A small-molecule ligand and the protein it binds are described below.
Small molecule (SMILES): Nc1ncnc2c1ncn2[C@@H]1O[C@H](CO[P](=O)(O)C[P](=O)(O)OP(=O)(O)O)[C@@H](O)[C@H]1O

Sequence of chain 1.A:
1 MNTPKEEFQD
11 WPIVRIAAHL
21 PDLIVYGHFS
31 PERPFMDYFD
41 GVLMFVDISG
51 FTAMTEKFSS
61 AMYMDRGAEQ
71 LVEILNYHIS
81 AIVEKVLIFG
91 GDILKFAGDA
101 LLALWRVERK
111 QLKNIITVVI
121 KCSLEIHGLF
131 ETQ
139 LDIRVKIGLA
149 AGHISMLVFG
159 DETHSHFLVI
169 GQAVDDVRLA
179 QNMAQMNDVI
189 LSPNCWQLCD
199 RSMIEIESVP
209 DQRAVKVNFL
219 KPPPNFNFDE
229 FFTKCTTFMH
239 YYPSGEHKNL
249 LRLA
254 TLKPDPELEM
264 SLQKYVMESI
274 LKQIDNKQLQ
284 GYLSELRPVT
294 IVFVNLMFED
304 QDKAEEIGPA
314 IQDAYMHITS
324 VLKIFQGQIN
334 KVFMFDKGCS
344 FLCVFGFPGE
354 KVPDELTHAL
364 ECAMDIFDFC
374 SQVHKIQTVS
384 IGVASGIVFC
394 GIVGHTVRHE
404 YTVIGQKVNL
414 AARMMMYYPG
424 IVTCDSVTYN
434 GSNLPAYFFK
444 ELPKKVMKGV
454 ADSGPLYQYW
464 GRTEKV

Binding-site contacts:
Ligand atom O2G contacts residue CA1 of chain 1.C at 2.4 Å.
Ligand atom N1 contacts residue ALA97 of chain 1.A at 3.5 Å.
Ligand atom O3' contacts residue PHE338 of chain 1.A at 2.6 Å.
Ligand atom PG contacts residue ASP99 of chain 1.A at 3.5 Å.
Ligand atom C5 contacts residue VAL411 of chain 1.A at 3.6 Å (hydrophobic).
Ligand atom O2' contacts residue PHE338 of chain 1.A at 3.2 Å.
Ligand atom O1G contacts residue THR52 of chain 1.A at 2.6 Å (h-bond).
Ligand atom O1B contacts residue ASP47 of chain 1.A at 2.5 Å (salt-bridge).
Ligand atom O2B contacts residue LYS144 of chain 1.A at 3.3 Å (salt-bridge).
Ligand atom O2A contacts residue ARG416 of chain 1.A at 3.0 Å (salt-bridge).
Ligand atom PG contacts residue THR52 of chain 1.A at 3.5 Å.
Ligand atom C5' contacts residue ARG416 of chain 1.A at 3.6 Å.
Ligand atom PB contacts residue CA1 of chain 1.C at 3.4 Å.
Ligand atom O3G contacts residue GLY50 of chain 1.A at 2.8 Å (h-bond).
Ligand atom O3G contacts residue ASP99 of chain 1.A at 3.4 Å (salt-bridge).
Ligand atom O3B contacts residue CA1 of chain 1.C at 3.7 Å.
Ligand atom O4' contacts residue ASN412 of chain 1.A at 3.5 Å.
Ligand atom N1 contacts residue LEU345 of chain 1.A at 3.4 Å.
Ligand atom N6 contacts residue ALA97 of chain 1.A at 3.6 Å.
Ligand atom O3B contacts residue SER49 of chain 1.A at 3.3 Å (h-bond).
Ligand atom O1B contacts residue SER49 of chain 1.A at 3.6 Å (h-bond).
Ligand atom O1B contacts residue CA1 of chain 1.C at 2.5 Å.
Ligand atom C8 contacts residue ASN412 of chain 1.A at 3.1 Å.
Ligand atom PB contacts residue SER49 of chain 1.A at 3.5 Å.
Ligand atom O3G contacts residue PHE51 of chain 1.A at 3.1 Å (h-bond).
Ligand atom O2G contacts residue ASP99 of chain 1.A at 2.7 Å (salt-bridge).
Ligand atom O3' contacts residue ARG416 of chain 1.A at 3.3 Å (salt-bridge).
Ligand atom N6 contacts residue GLY98 of chain 1.A at 3.1 Å (h-bond).
Ligand atom O1G contacts residue ASN412 of chain 1.A at 2.8 Å (h-bond).
Ligand atom C6 contacts residue LEU345 of chain 1.A at 3.6 Å (hydrophobic).
Ligand atom PG contacts residue CA1 of chain 1.C at 3.7 Å.
Ligand atom N7 contacts residue VAL411 of chain 1.A at 3.3 Å.
Ligand atom O3G contacts residue THR52 of chain 1.A at 3.0 Å (h-bond).
Ligand atom O1B contacts residue ILE48 of chain 1.A at 3.6 Å.
Ligand atom O1A contacts residue ASP47 of chain 1.A at 3.6 Å.
Ligand atom C2 contacts residue PHE336 of chain 1.A at 3.3 Å (hydrophobic).
Ligand atom O2G contacts residue ILE48 of chain 1.A at 3.6 Å (h-bond).
Ligand atom N6 contacts residue VAL406 of chain 1.A at 2.9 Å (h-bond).
Ligand atom N6 contacts residue THR405 of chain 1.A at 3.7 Å.
Ligand atom O2B contacts residue SER49 of chain 1.A at 2.5 Å (h-bond).